The protein below binds the small molecule below.
Small molecule (SMILES): Cc1cc(CCCOc2c(Cl)cc(C3=NCCO3)cc2Cl)on1

Binding-site contacts:
Ligand atom C2C contacts residue ILE101 of chain 16.A at 4.2 Å (hydrophobic).
Ligand atom C5 contacts residue MET217 of chain 16.A at 3.8 Å (hydrophobic).
Ligand atom CL2 contacts residue ILE184 of chain 16.A at 4.2 Å.
Ligand atom C4B contacts residue ILE125 of chain 16.A at 4.0 Å (hydrophobic).
Ligand atom CL2 contacts residue LEU187 of chain 16.A at 3.9 Å.
Ligand atom C2B contacts residue ILE125 of chain 16.A at 4.1 Å (hydrophobic).
Ligand atom N2 contacts residue MET217 of chain 16.A at 3.1 Å (h-bond).
Ligand atom C4A contacts residue MET146 of chain 16.A at 4.0 Å (hydrophobic).
Ligand atom O1B contacts residue ILE125 of chain 16.A at 4.1 Å.
Ligand atom C5B contacts residue ILE125 of chain 16.A at 3.5 Å (hydrophobic).
Ligand atom C4B contacts residue ILE220 of chain 16.A at 4.2 Å (hydrophobic).
Ligand atom C5A contacts residue TYR145 of chain 16.A at 3.7 Å (hydrophobic).
Ligand atom O1A contacts residue LEU127 of chain 16.A at 4.1 Å.
Ligand atom C2A contacts residue PHE182 of chain 16.A at 4.1 Å (hydrophobic).
Ligand atom CL1 contacts residue ILE239 of chain 16.A at 4.0 Å.
Ligand atom O1 contacts residue MET217 of chain 16.A at 2.7 Å (h-bond).
Ligand atom N2 contacts residue ASN215 of chain 16.A at 4.0 Å.
Ligand atom C5A contacts residue LEU127 of chain 16.A at 3.8 Å (hydrophobic).
Ligand atom N3A contacts residue PHE182 of chain 16.A at 4.1 Å.
Ligand atom C4A contacts residue TYR145 of chain 16.A at 3.7 Å (hydrophobic).
Ligand atom C2A contacts residue ILE220 of chain 16.A at 4.1 Å (hydrophobic).
Ligand atom C2B contacts residue TYR147 of chain 16.A at 3.4 Å (hydrophobic).
Ligand atom C3C contacts residue ILE101 of chain 16.A at 3.8 Å (hydrophobic).
Ligand atom N3A contacts residue TYR147 of chain 16.A at 4.1 Å.
Ligand atom C31 contacts residue MET195 of chain 16.A at 3.9 Å (hydrophobic).
Ligand atom C2B contacts residue ILE184 of chain 16.A at 4.1 Å (hydrophobic).
Ligand atom C2C contacts residue MET217 of chain 16.A at 3.9 Å (hydrophobic).
Ligand atom N3A contacts residue ILE220 of chain 16.A at 4.3 Å.
Ligand atom C6B contacts residue ILE125 of chain 16.A at 3.3 Å (hydrophobic).
Ligand atom CL1 contacts residue ILE125 of chain 16.A at 3.7 Å.
Ligand atom C3 contacts residue LEU103 of chain 16.A at 4.3 Å (hydrophobic).
Ligand atom CL2 contacts residue TYR147 of chain 16.A at 2.4 Å.
Ligand atom C5B contacts residue ILE220 of chain 16.A at 4.3 Å (hydrophobic).
Ligand atom C4 contacts residue LEU103 of chain 16.A at 3.6 Å (hydrophobic).
Ligand atom C3B contacts residue TYR147 of chain 16.A at 3.3 Å (hydrophobic).
Ligand atom C3B contacts residue ILE125 of chain 16.A at 4.3 Å (hydrophobic).
Ligand atom C31 contacts residue LEU103 of chain 16.A at 4.1 Å (hydrophobic).
Ligand atom C3 contacts residue MET217 of chain 16.A at 4.2 Å (hydrophobic).
Ligand atom O1A contacts residue ILE239 of chain 16.A at 4.3 Å.
Ligand atom C1B contacts residue ILE125 of chain 16.A at 3.6 Å (hydrophobic).

Sequence of chain 16.A:
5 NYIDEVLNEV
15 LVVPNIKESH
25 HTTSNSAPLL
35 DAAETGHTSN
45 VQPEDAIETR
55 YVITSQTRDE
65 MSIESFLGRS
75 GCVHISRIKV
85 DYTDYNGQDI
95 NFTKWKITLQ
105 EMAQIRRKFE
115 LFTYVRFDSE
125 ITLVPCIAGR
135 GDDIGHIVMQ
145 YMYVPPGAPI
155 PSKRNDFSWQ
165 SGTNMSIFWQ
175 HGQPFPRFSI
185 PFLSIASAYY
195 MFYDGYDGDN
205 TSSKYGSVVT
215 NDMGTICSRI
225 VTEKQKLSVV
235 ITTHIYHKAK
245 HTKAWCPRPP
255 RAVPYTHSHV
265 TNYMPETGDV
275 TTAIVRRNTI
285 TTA